Sequence of chain 1.A:
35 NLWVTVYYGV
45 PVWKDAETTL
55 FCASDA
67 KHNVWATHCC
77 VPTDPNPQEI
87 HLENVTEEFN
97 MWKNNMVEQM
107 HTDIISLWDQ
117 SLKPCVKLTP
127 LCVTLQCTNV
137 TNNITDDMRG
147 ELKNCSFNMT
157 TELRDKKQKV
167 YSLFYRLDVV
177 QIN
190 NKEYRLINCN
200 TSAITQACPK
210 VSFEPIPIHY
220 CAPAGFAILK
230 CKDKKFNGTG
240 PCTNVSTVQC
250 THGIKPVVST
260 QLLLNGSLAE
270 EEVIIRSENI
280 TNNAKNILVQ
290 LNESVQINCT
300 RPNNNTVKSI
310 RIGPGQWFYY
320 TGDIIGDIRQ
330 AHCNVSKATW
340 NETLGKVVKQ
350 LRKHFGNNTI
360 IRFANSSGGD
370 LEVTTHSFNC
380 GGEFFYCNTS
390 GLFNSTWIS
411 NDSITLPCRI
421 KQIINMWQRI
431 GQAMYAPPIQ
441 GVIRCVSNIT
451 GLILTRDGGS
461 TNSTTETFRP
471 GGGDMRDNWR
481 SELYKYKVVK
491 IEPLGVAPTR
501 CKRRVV

Binding-site contacts:
Ligand atom C3 contacts residue ASN154 of chain 1.A at 3.9 Å.
Ligand atom C1 contacts residue ASN154 of chain 1.A at 1.5 Å.
Ligand atom C8 contacts residue LYS165 of chain 1.A at 4.2 Å.
Ligand atom C8 contacts residue ASN154 of chain 1.A at 3.8 Å.
Ligand atom O7 contacts residue ASN154 of chain 1.A at 3.2 Å (h-bond).
Ligand atom O5 contacts residue ASN154 of chain 1.A at 2.4 Å (h-bond).
Ligand atom C8 contacts residue GLN132 of chain 1.A at 3.8 Å.
Ligand atom C8 contacts residue SER152 of chain 1.A at 4.0 Å.
Ligand atom C8 contacts residue PHE153 of chain 1.A at 3.7 Å (hydrophobic).
Ligand atom C4 contacts residue ASN154 of chain 1.A at 4.3 Å.
Ligand atom C7 contacts residue ASN154 of chain 1.A at 3.3 Å.
Ligand atom N2 contacts residue ASN154 of chain 1.A at 3.1 Å (h-bond).
Ligand atom C2 contacts residue ASN154 of chain 1.A at 2.5 Å.
Ligand atom C5 contacts residue ASN154 of chain 1.A at 3.8 Å.
Ligand atom C7 contacts residue GLN132 of chain 1.A at 4.5 Å.

This small molecule binds to this protein.
Small molecule (SMILES): CC(=O)N[C@@H]1[C@@H](O)[C@H](O)[C@@H](CO)O[C@H]1O